Sequence of chain 2.A:
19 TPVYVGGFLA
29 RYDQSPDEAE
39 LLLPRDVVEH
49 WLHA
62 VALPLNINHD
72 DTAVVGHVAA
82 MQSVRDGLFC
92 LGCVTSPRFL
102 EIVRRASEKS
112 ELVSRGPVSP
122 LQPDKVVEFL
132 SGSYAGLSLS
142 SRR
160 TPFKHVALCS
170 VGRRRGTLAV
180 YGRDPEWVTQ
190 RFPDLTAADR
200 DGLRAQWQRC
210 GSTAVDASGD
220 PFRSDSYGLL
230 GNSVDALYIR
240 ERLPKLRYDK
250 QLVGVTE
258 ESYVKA

This small molecule binds to this protein.
Small molecule (SMILES): CC(C)C[C@@H]1NC(=O)[C@H](C)NC(=O)[C@H](CCCN=C(N)N)NC(=O)[C@H](C(C)C)NC(=O)[C@H](CC2=CN=C3CC=CC=C23)NC(=O)[C@H](Cc2ccc(O)cc2)NC(=O)[C@H](Cc2cnc[nH]2)NC(=O)CNC(=O)[C@H]([C@@H](C)O)NC(=O)[C@H](C)NC(=O)[C@H](Cc2ccccc2)NC(=O)CSC[C@@H](C=O)NC(=O)[C@@H]2CCCN2C1=O

Binding-site contacts:
Ligand atom N contacts residue LEU140 of chain 2.A at 3.0 Å (h-bond).
Ligand atom CE2 contacts residue ASP234 of chain 2.A at 3.5 Å.
Ligand atom CZ contacts residue ARG172 of chain 2.A at 3.5 Å.
Ligand atom CB contacts residue HIS70 of chain 2.A at 3.5 Å.
Ligand atom C contacts residue SER142 of chain 2.A at 3.5 Å.
Ligand atom OH contacts residue GLY171 of chain 2.A at 3.4 Å (h-bond).
Ligand atom C contacts residue ARG172 of chain 2.A at 3.6 Å.
Ligand atom CD2 contacts residue HIS164 of chain 2.A at 3.5 Å.
Ligand atom CD2 contacts residue SER141 of chain 2.A at 3.4 Å.
Ligand atom CD2 contacts residue HIS70 of chain 2.A at 3.6 Å.
Ligand atom O contacts residue SER142 of chain 2.A at 3.0 Å (h-bond).
Ligand atom CB contacts residue SER142 of chain 2.A at 3.5 Å.
Ligand atom CE2 contacts residue GLY171 of chain 2.A at 3.2 Å.
Ligand atom CH2 contacts residue LEU113 of chain 1.A at 3.5 Å (hydrophobic).
Ligand atom N contacts residue SER139 of chain 2.A at 3.4 Å (h-bond).
Ligand atom CZ3 contacts residue ARG116 of chain 1.A at 3.5 Å.
Ligand atom CD1 contacts residue ASP234 of chain 2.A at 3.5 Å.
Ligand atom O contacts residue SER139 of chain 2.A at 3.3 Å (h-bond).
Ligand atom C contacts residue LEU140 of chain 2.A at 3.5 Å (hydrophobic).
Ligand atom CA contacts residue SER139 of chain 2.A at 3.4 Å.
Ligand atom CE1 contacts residue ARG172 of chain 2.A at 3.3 Å.
Ligand atom OH contacts residue LYS244 of chain 2.A at 3.0 Å.
Ligand atom OZ1 contacts residue ARG144 of chain 2.A at 3.5 Å (salt-bridge).
Ligand atom CD1 contacts residue SER142 of chain 2.A at 3.4 Å.
Ligand atom CZ2 contacts residue ASP234 of chain 2.A at 3.6 Å.
Ligand atom O contacts residue LEU39 of chain 2.A at 3.3 Å.
Ligand atom CA contacts residue SER142 of chain 2.A at 3.3 Å.
Ligand atom O contacts residue GLY171 of chain 2.A at 3.5 Å.
Ligand atom C contacts residue SER139 of chain 2.A at 3.1 Å.
Ligand atom N contacts residue SER142 of chain 2.A at 2.8 Å (h-bond).
Ligand atom NE1 contacts residue ASP234 of chain 2.A at 2.8 Å (salt-bridge).
Ligand atom CG contacts residue ARG172 of chain 2.A at 3.4 Å.
Ligand atom CA contacts residue LEU140 of chain 2.A at 3.2 Å (hydrophobic).
Ligand atom NE2 contacts residue ASN69 of chain 2.A at 3.0 Å (h-bond).
Ligand atom O contacts residue ARG172 of chain 2.A at 3.5 Å (salt-bridge).
Ligand atom N contacts residue SER139 of chain 2.A at 3.1 Å (h-bond).
Ligand atom NE contacts residue ARG172 of chain 2.A at 3.3 Å (salt-bridge).
Ligand atom OH contacts residue ARG174 of chain 2.A at 3.2 Å (salt-bridge).
Ligand atom O contacts residue ARG172 of chain 2.A at 2.6 Å (salt-bridge).
Ligand atom CD1 contacts residue ARG172 of chain 2.A at 3.6 Å.

Sequence of chain 1.A:
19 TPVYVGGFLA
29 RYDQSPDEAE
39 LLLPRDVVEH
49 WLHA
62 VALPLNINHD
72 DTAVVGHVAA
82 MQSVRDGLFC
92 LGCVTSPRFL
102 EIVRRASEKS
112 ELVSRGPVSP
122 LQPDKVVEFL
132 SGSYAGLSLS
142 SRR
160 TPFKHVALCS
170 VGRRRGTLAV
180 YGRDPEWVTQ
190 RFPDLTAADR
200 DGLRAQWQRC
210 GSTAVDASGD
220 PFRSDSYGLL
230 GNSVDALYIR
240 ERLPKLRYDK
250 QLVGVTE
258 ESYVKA